Binding-site contacts:
Ligand atom C20 contacts residue PHE236 of chain 17.B at 3.2 Å (hydrophobic).
Ligand atom C27 contacts residue THR109 of chain 17.B at 3.5 Å.
Ligand atom O25 contacts residue TYR110 of chain 17.B at 3.0 Å.
Ligand atom C11 contacts residue TYR157 of chain 17.B at 3.6 Å (hydrophobic).
Ligand atom C1 contacts residue ILE181 of chain 17.B at 3.4 Å (hydrophobic).
Ligand atom C12 contacts residue PHE236 of chain 17.B at 3.8 Å (hydrophobic).
Ligand atom C21 contacts residue TYR203 of chain 17.B at 3.8 Å (hydrophobic).
Ligand atom C8 contacts residue PHE132 of chain 17.B at 3.4 Å (hydrophobic).
Ligand atom C9 contacts residue ILE108 of chain 17.B at 3.5 Å (hydrophobic).
Ligand atom C21 contacts residue PHE236 of chain 17.B at 3.4 Å (hydrophobic).
Ligand atom C4 contacts residue TYR157 of chain 17.B at 3.4 Å (hydrophobic).
Ligand atom C3 contacts residue TYR157 of chain 17.B at 3.5 Å (hydrophobic).
Ligand atom C22 contacts residue PHE236 of chain 17.B at 3.9 Å (hydrophobic).
Ligand atom C10 contacts residue VAL194 of chain 17.B at 3.7 Å (hydrophobic).
Ligand atom C23 contacts residue PHE236 of chain 17.B at 3.5 Å (hydrophobic).
Ligand atom C14 contacts residue VAL197 of chain 17.B at 3.6 Å (hydrophobic).
Ligand atom C26 contacts residue THR109 of chain 17.B at 3.7 Å.
Ligand atom C4 contacts residue ALA24 of chain 17.D at 3.8 Å (hydrophobic).
Ligand atom C8 contacts residue ILE108 of chain 17.B at 3.8 Å (hydrophobic).
Ligand atom N3 contacts residue ILE192 of chain 17.B at 3.8 Å.
Ligand atom N6 contacts residue VAL194 of chain 17.B at 3.7 Å.
Ligand atom O24 contacts residue PHE236 of chain 17.B at 3.7 Å.
Ligand atom C7 contacts residue PHE132 of chain 17.B at 3.6 Å (hydrophobic).
Ligand atom C13 contacts residue VAL197 of chain 17.B at 3.6 Å (hydrophobic).
Ligand atom C19 contacts residue TYR110 of chain 17.B at 3.7 Å (hydrophobic).
Ligand atom C23 contacts residue TYR110 of chain 17.B at 3.3 Å (hydrophobic).
Ligand atom C19 contacts residue PHE236 of chain 17.B at 3.5 Å (hydrophobic).
Ligand atom C20 contacts residue TYR110 of chain 17.B at 3.5 Å (hydrophobic).
Ligand atom C3 contacts residue PRO179 of chain 17.B at 3.7 Å (hydrophobic).
Ligand atom C1 contacts residue PRO179 of chain 17.B at 3.9 Å (hydrophobic).
Ligand atom C9 contacts residue TYR157 of chain 17.B at 3.8 Å (hydrophobic).
Ligand atom C14 contacts residue PHE236 of chain 17.B at 3.9 Å (hydrophobic).
Ligand atom C22 contacts residue TYR203 of chain 17.B at 3.5 Å (hydrophobic).
Ligand atom C11 contacts residue VAL194 of chain 17.B at 3.7 Å (hydrophobic).
Ligand atom N4 contacts residue LEU239 of chain 17.B at 3.8 Å.
Ligand atom N4 contacts residue ILE192 of chain 17.B at 3.6 Å.
Ligand atom C3 contacts residue ALA24 of chain 17.D at 3.7 Å (hydrophobic).
Ligand atom O24 contacts residue TYR110 of chain 17.B at 3.9 Å.
Ligand atom C1 contacts residue ILE155 of chain 17.B at 3.7 Å (hydrophobic).
Ligand atom C10 contacts residue TYR157 of chain 17.B at 3.6 Å (hydrophobic).

A protein and the small-molecule ligand that binds it are described below.
Small molecule (SMILES): CCOC(=O)c1ccc(OCCCCC2CCN(c3ccc(C)nn3)CC2)cc1

Sequence of chain 17.B:
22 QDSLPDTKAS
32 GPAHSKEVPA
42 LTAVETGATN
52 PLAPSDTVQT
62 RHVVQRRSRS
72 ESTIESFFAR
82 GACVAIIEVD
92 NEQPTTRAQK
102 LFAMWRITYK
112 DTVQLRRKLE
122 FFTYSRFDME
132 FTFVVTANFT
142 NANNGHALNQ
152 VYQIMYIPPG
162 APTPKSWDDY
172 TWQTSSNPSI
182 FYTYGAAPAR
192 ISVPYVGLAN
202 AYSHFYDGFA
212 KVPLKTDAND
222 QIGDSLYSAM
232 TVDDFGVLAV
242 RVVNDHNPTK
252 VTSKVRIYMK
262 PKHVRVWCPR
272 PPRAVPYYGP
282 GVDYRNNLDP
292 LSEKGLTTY

Sequence of chain 18.D:
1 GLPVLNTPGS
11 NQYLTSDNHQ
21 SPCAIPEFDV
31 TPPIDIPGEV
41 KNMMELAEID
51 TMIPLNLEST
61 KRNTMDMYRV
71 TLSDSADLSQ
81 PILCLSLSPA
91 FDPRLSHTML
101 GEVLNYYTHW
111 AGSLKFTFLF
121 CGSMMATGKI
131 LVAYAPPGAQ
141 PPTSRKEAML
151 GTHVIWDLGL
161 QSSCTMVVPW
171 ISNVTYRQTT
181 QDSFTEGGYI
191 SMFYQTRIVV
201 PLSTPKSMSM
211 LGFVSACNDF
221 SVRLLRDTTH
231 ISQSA

Sequence of chain 17.D:
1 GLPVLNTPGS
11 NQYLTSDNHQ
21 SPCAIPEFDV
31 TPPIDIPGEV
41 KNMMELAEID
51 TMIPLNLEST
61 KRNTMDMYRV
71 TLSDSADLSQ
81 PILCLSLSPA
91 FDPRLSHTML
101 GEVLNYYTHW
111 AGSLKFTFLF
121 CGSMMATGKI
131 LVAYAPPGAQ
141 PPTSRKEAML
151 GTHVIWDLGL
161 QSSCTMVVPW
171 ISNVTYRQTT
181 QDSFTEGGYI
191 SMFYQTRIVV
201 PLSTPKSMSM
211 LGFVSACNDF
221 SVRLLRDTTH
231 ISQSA